A small-molecule ligand and the protein it binds are described below.
Small molecule (SMILES): COc1ccc(C(=O)N[C@@H](C)C(=O)NCC(=O)N[C@@H](CCC(=O)O)C(=O)N[C@@H](CO)C(=O)N[C@@H](CC(C)C)C(=O)N[C@@H](Cc2ccc(O)cc2)C(=O)N[C@@H](CCC(=O)O)C(N)=O)cc1

Binding-site contacts:
Ligand atom C6 contacts residue GOL1 of chain 1.J at 3.1 Å.
Ligand atom O contacts residue GOL1 of chain 1.I at 2.7 Å (h-bond).
Ligand atom OE2 contacts residue LYS118 of chain 1.A at 2.8 Å (salt-bridge).
Ligand atom CD contacts residue GLY113 of chain 1.A at 3.4 Å.
Ligand atom O contacts residue ARG151 of chain 1.A at 2.9 Å (salt-bridge).
Ligand atom N contacts residue PHE112 of chain 1.A at 3.4 Å.
Ligand atom OE1 contacts residue ARG156 of chain 1.A at 3.4 Å (salt-bridge).
Ligand atom CB contacts residue SER192 of chain 1.A at 3.2 Å.
Ligand atom C2 contacts residue TRP195 of chain 1.A at 3.5 Å (hydrophobic).
Ligand atom N contacts residue ASN152 of chain 1.A at 3.0 Å (h-bond).
Ligand atom N contacts residue ASN109 of chain 1.A at 2.8 Å (h-bond).
Ligand atom O2 contacts residue TRP195 of chain 1.A at 3.5 Å.
Ligand atom N contacts residue GOL1 of chain 1.E at 3.3 Å (h-bond).
Ligand atom C3 contacts residue ASN196 of chain 1.A at 3.3 Å.
Ligand atom OH contacts residue VAL145 of chain 1.A at 3.5 Å.
Ligand atom O contacts residue ASN196 of chain 1.A at 3.0 Å (h-bond).
Ligand atom C contacts residue PHE112 of chain 1.A at 3.4 Å (hydrophobic).
Ligand atom N contacts residue ASN196 of chain 1.A at 2.8 Å (h-bond).
Ligand atom CD1 contacts residue GOL1 of chain 1.E at 3.3 Å.
Ligand atom N contacts residue GLN144 of chain 1.A at 3.0 Å (h-bond).
Ligand atom OE2 contacts residue GLY113 of chain 1.A at 2.8 Å (h-bond).
Ligand atom N contacts residue GOL1 of chain 1.I at 3.3 Å (h-bond).
Ligand atom O contacts residue ASN152 of chain 1.A at 2.8 Å (h-bond).
Ligand atom CZ contacts residue GLN144 of chain 1.A at 3.4 Å.
Ligand atom C contacts residue ARG151 of chain 1.A at 3.5 Å.
Ligand atom C4 contacts residue TRP195 of chain 1.A at 3.3 Å (hydrophobic).
Ligand atom C7 contacts residue GOL1 of chain 1.J at 3.0 Å.
Ligand atom O contacts residue PHE60 of chain 1.A at 3.4 Å.
Ligand atom O3 contacts residue ASN243 of chain 1.A at 3.2 Å (h-bond).
Ligand atom C8 contacts residue ASN243 of chain 1.A at 3.1 Å.
Ligand atom CB contacts residue ASN152 of chain 1.A at 3.3 Å.
Ligand atom OH contacts residue GLN144 of chain 1.A at 2.6 Å (h-bond).
Ligand atom CA contacts residue ASN152 of chain 1.A at 3.4 Å.
Ligand atom C3 contacts residue TRP195 of chain 1.A at 3.4 Å (hydrophobic).
Ligand atom O contacts residue ARG151 of chain 1.A at 2.7 Å (salt-bridge).
Ligand atom CE1 contacts residue GLN144 of chain 1.A at 3.3 Å.
Ligand atom N contacts residue ASN196 of chain 1.A at 3.5 Å (h-bond).
Ligand atom O contacts residue GOL1 of chain 1.E at 3.1 Å.
Ligand atom C contacts residue GOL1 of chain 1.I at 3.4 Å.
Ligand atom O3 contacts residue ALA199 of chain 1.A at 3.4 Å.

Sequence of chain 1.A:
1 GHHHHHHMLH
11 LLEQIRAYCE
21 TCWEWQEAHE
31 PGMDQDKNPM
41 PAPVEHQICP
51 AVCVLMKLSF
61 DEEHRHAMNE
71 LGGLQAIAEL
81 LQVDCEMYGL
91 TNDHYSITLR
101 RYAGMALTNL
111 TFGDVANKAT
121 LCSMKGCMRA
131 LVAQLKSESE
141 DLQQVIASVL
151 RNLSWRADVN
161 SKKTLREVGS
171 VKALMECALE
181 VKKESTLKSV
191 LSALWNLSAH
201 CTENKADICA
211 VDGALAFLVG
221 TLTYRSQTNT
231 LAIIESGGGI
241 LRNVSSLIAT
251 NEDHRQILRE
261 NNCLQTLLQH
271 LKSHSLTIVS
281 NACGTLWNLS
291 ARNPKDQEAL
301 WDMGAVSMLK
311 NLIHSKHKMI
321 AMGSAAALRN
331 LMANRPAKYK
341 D